Sequence of chain 3.A:
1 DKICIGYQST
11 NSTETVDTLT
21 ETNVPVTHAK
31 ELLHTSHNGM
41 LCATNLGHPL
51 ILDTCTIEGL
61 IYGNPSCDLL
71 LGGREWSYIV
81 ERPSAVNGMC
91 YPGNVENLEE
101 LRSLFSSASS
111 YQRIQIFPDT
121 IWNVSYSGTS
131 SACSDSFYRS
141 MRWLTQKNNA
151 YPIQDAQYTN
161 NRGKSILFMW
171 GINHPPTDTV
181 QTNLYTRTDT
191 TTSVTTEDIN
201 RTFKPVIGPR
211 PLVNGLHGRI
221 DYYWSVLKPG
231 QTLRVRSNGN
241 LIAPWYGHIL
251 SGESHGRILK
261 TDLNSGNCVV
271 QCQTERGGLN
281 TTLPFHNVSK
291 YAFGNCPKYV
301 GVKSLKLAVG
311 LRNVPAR

This protein binds this small molecule.
Small molecule (SMILES): CC(=O)N[C@H]1[C@H](O[C@H]2[C@H](O)[C@@H](NC(C)=O)CO[C@@H]2CO)O[C@H](CO)[C@@H](O)[C@@H]1O

Binding-site contacts:
Ligand atom C4 contacts residue LYS303 of chain 3.A at 3.5 Å.
Ligand atom O5 contacts residue VAL302 of chain 3.A at 4.3 Å.
Ligand atom C5 contacts residue ASN287 of chain 3.A at 3.7 Å.
Ligand atom C5 contacts residue LYS303 of chain 3.A at 4.2 Å.
Ligand atom C2 contacts residue ASN287 of chain 3.A at 2.4 Å.
Ligand atom O4 contacts residue LYS303 of chain 3.A at 4.1 Å.
Ligand atom C4 contacts residue ASN287 of chain 3.A at 4.0 Å.
Ligand atom C8 contacts residue ASN287 of chain 3.A at 3.2 Å.
Ligand atom O3 contacts residue LYS303 of chain 3.A at 3.0 Å (salt-bridge).
Ligand atom C6 contacts residue THR35 of chain 3.A at 3.8 Å.
Ligand atom O5 contacts residue ASN287 of chain 3.A at 2.4 Å (h-bond).
Ligand atom C8 contacts residue VAL288 of chain 3.A at 4.3 Å (hydrophobic).
Ligand atom N2 contacts residue ASN287 of chain 3.A at 3.0 Å (h-bond).
Ligand atom C7 contacts residue ARG276 of chain 3.A at 4.4 Å.
Ligand atom C5 contacts residue THR35 of chain 3.A at 3.9 Å.
Ligand atom C1 contacts residue VAL302 of chain 3.A at 4.2 Å (hydrophobic).
Ligand atom C8 contacts residue ARG276 of chain 3.A at 3.2 Å.
Ligand atom O5 contacts residue LYS303 of chain 3.A at 3.7 Å.
Ligand atom N2 contacts residue LYS303 of chain 3.A at 4.4 Å.
Ligand atom O6 contacts residue LYS303 of chain 3.A at 2.6 Å (salt-bridge).
Ligand atom C1 contacts residue ASN287 of chain 3.A at 1.4 Å.
Ligand atom C3 contacts residue LYS303 of chain 3.A at 3.9 Å.
Ligand atom C1 contacts residue THR35 of chain 3.A at 3.8 Å.
Ligand atom O7 contacts residue ASN287 of chain 3.A at 3.8 Å.
Ligand atom C3 contacts residue ASN287 of chain 3.A at 3.8 Å.
Ligand atom C2 contacts residue LYS303 of chain 3.A at 3.9 Å.
Ligand atom C7 contacts residue LYS303 of chain 3.A at 4.1 Å.
Ligand atom O5 contacts residue THR35 of chain 3.A at 3.1 Å.
Ligand atom O7 contacts residue LYS303 of chain 3.A at 3.2 Å (salt-bridge).
Ligand atom C6 contacts residue LYS303 of chain 3.A at 3.5 Å.
Ligand atom C7 contacts residue ASN287 of chain 3.A at 3.5 Å.